Binding-site contacts:
Ligand atom N1 contacts residue DC7 of chain 1.F at 2.8 Å (h-bond).
Ligand atom N3 contacts residue DG2 of chain 1.F at 2.9 Å (h-bond).
Ligand atom N2 contacts residue DG8 of chain 1.F at 3.1 Å (h-bond).
Ligand atom N6 contacts residue DT5 of chain 1.F at 2.8 Å (h-bond).
Ligand atom O6 contacts residue DC6 of chain 1.F at 3.1 Å (h-bond).
Ligand atom OP1 contacts residue ASP54 of chain 1.D at 3.0 Å (salt-bridge).
Ligand atom N3 contacts residue DG3 of chain 1.F at 2.9 Å (h-bond).
Ligand atom OP1 contacts residue MN1 of chain 1.I at 2.2 Å.
Ligand atom N1 contacts residue DC1 of chain 1.F at 2.9 Å (h-bond).
Ligand atom OP1 contacts residue GLN101 of chain 1.D at 3.0 Å (h-bond).
Ligand atom N4 contacts residue DG8 of chain 1.F at 2.9 Å (h-bond).
Ligand atom C2' contacts residue HIS118 of chain 1.D at 3.3 Å.
Ligand atom C2 contacts residue DG3 of chain 1.F at 3.2 Å.
Ligand atom N4 contacts residue DG3 of chain 1.F at 3.1 Å (h-bond).
Ligand atom O2 contacts residue DG2 of chain 1.F at 2.7 Å (h-bond).
Ligand atom O4 contacts residue DA4 of chain 1.F at 3.1 Å (h-bond).
Ligand atom OP1 contacts residue FMT1 of chain 1.J at 3.3 Å (h-bond).
Ligand atom O2 contacts residue DG8 of chain 1.F at 2.7 Å (h-bond).
Ligand atom OP1 contacts residue ASP52 of chain 1.D at 3.2 Å (salt-bridge).
Ligand atom O2 contacts residue DG3 of chain 1.F at 2.8 Å (h-bond).
Ligand atom N1 contacts residue DC6 of chain 1.F at 3.0 Å (h-bond).
Ligand atom N3 contacts residue DG8 of chain 1.F at 2.9 Å (h-bond).
Ligand atom N4 contacts residue DC7 of chain 1.F at 3.2 Å (h-bond).
Ligand atom N1 contacts residue DT5 of chain 1.F at 2.7 Å (h-bond).
Ligand atom N3 contacts residue DA4 of chain 1.F at 2.8 Å (h-bond).
Ligand atom N2 contacts residue DC1 of chain 1.F at 2.8 Å (h-bond).
Ligand atom N4 contacts residue DG2 of chain 1.F at 3.0 Å (h-bond).
Ligand atom O4' contacts residue LYS88 of chain 1.D at 3.3 Å (salt-bridge).
Ligand atom O6 contacts residue DC7 of chain 1.F at 3.0 Å (h-bond).
Ligand atom N7 contacts residue VAL123 of chain 1.D at 3.3 Å.
Ligand atom O6 contacts residue DC1 of chain 1.F at 2.9 Å (h-bond).
Ligand atom N6 contacts residue DA4 of chain 1.F at 3.2 Å (h-bond).
Ligand atom O2 contacts residue DA4 of chain 1.F at 3.2 Å.
Ligand atom N2 contacts residue ARG130 of chain 1.D at 3.1 Å (salt-bridge).
Ligand atom O3' contacts residue PHE119 of chain 1.D at 3.0 Å (h-bond).
Ligand atom O3' contacts residue FMT1 of chain 1.J at 3.0 Å (h-bond).
Ligand atom N2 contacts residue DC7 of chain 1.F at 3.1 Å (h-bond).
Ligand atom C4' contacts residue PHE119 of chain 1.D at 3.3 Å (hydrophobic).
Ligand atom O6 contacts residue DT5 of chain 1.F at 3.3 Å (h-bond).
Ligand atom N2 contacts residue DC6 of chain 1.F at 2.8 Å (h-bond).

This protein binds this small molecule.
Small molecule (SMILES): Cc1cn([C@H]2C[C@H](O[P](=O)(O)OC[C@H]3O[C@@H](n4ccc(N)nc4=O)C[C@@H]3O[P](=O)(O)OC[C@H]3O[C@@H](n4ccc(N)nc4=O)C[C@@H]3O[P](=O)(O)OC[C@H]3O[C@@H](n4cnc5c(=O)nc(N)[nH]c54)C[C@@H]3O)[C@@H](CO[P](=O)(O)O[C@H]3C[C@H](n4cnc5c(N)ncnc54)O[C@@H]3CO[P](=O)(O)O[C@H]3C[C@H](n4cnc5c(=O)nc(N)[nH]c54)O[C@@H]3CO[P](=O)(O)O[C@H]3C[C@H](n4cnc5c(=O)nc(N)[nH]c54)O[C@@H]3CO[P](=O)(O)O[C@H]3C[C@H](n4ccc(N)nc4=O)O[C@@H]3CO)O2)c(=O)[nH]c1=O

Sequence of chain 1.D:
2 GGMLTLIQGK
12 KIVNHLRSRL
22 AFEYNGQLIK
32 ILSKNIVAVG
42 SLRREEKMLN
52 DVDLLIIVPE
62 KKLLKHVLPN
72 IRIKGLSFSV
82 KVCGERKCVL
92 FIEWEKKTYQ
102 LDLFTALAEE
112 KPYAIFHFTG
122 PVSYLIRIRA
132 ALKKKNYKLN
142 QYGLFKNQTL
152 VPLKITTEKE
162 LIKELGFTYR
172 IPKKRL